Sequence of chain 1.A:
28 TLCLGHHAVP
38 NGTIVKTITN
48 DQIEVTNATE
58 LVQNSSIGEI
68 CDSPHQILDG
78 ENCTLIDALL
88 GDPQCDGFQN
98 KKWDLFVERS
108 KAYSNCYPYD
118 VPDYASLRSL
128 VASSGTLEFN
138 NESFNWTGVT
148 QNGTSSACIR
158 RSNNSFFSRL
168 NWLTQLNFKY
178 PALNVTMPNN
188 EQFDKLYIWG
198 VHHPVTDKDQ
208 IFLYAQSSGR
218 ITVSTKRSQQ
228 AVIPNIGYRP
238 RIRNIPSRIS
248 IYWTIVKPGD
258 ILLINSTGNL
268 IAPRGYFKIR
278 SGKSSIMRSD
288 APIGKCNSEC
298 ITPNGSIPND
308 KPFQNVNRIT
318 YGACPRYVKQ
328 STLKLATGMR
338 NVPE

Binding-site contacts:
Ligand atom C5 contacts residue ASN314 of chain 1.A at 3.8 Å.
Ligand atom N2 contacts residue VAL313 of chain 1.A at 3.7 Å.
Ligand atom C3 contacts residue ASN301 of chain 1.A at 3.8 Å.
Ligand atom C1 contacts residue ASN301 of chain 1.A at 1.4 Å.
Ligand atom C8 contacts residue ASN301 of chain 1.A at 4.4 Å.
Ligand atom C4 contacts residue ASN301 of chain 1.A at 4.2 Å.
Ligand atom C2 contacts residue VAL313 of chain 1.A at 4.2 Å (hydrophobic).
Ligand atom O5 contacts residue ASN314 of chain 1.A at 3.8 Å.
Ligand atom C1 contacts residue VAL313 of chain 1.A at 4.0 Å (hydrophobic).
Ligand atom C5 contacts residue ASN301 of chain 1.A at 3.7 Å.
Ligand atom N2 contacts residue ASN301 of chain 1.A at 2.9 Å (h-bond).
Ligand atom C2 contacts residue ASN301 of chain 1.A at 2.5 Å.
Ligand atom C3 contacts residue VAL313 of chain 1.A at 4.3 Å (hydrophobic).
Ligand atom C7 contacts residue ASN301 of chain 1.A at 3.2 Å.
Ligand atom O7 contacts residue ASN301 of chain 1.A at 3.2 Å (h-bond).
Ligand atom O5 contacts residue ASN301 of chain 1.A at 2.4 Å (h-bond).
Ligand atom C8 contacts residue VAL313 of chain 1.A at 4.4 Å (hydrophobic).
Ligand atom C1 contacts residue ASN314 of chain 1.A at 4.2 Å.
Ligand atom C6 contacts residue ASN314 of chain 1.A at 4.1 Å.

This protein binds this small molecule.
Small molecule (SMILES): CC(=O)N[C@H]1[C@H](O[C@H]2[C@H](O)[C@@H](NC(C)=O)CO[C@@H]2CO)O[C@H](CO)[C@@H](O[C@@H]2O[C@H](CO)[C@@H](O)[C@H](O)[C@@H]2O)[C@@H]1O